The small molecule below binds the protein below.
Small molecule (SMILES): CC(=O)N[C@@H]1[C@@H](O)[C@H](O)[C@@H](CO)O[C@H]1O

Binding-site contacts:
Ligand atom C4 contacts residue ASN384 of chain 1.A at 4.2 Å.
Ligand atom C1 contacts residue SER386 of chain 1.A at 3.8 Å.
Ligand atom C7 contacts residue ASN384 of chain 1.A at 3.6 Å.
Ligand atom O7 contacts residue ASN384 of chain 1.A at 3.8 Å.
Ligand atom O6 contacts residue GLU390 of chain 1.A at 3.1 Å (salt-bridge).
Ligand atom C2 contacts residue GLN380 of chain 1.A at 4.3 Å.
Ligand atom C6 contacts residue SER386 of chain 1.A at 4.1 Å.
Ligand atom C1 contacts residue GLN380 of chain 1.A at 4.0 Å.
Ligand atom C6 contacts residue TYR376 of chain 1.A at 4.2 Å (hydrophobic).
Ligand atom O5 contacts residue SER386 of chain 1.A at 3.6 Å.
Ligand atom N2 contacts residue ASN384 of chain 1.A at 3.0 Å (h-bond).
Ligand atom C3 contacts residue ASN384 of chain 1.A at 3.9 Å.
Ligand atom O7 contacts residue GLN380 of chain 1.A at 3.5 Å.
Ligand atom O5 contacts residue GLN380 of chain 1.A at 4.4 Å.
Ligand atom O6 contacts residue SER386 of chain 1.A at 3.2 Å (h-bond).
Ligand atom O6 contacts residue ILE387 of chain 1.A at 3.4 Å (h-bond).
Ligand atom C2 contacts residue ASN384 of chain 1.A at 2.5 Å.
Ligand atom O5 contacts residue ASN384 of chain 1.A at 2.3 Å (h-bond).
Ligand atom C5 contacts residue SER386 of chain 1.A at 3.7 Å.
Ligand atom C1 contacts residue ASN384 of chain 1.A at 1.4 Å.
Ligand atom O7 contacts residue LYS379 of chain 1.A at 4.1 Å.
Ligand atom C5 contacts residue ILE387 of chain 1.A at 4.2 Å (hydrophobic).
Ligand atom C5 contacts residue ASN384 of chain 1.A at 3.6 Å.
Ligand atom O5 contacts residue ILE387 of chain 1.A at 3.3 Å.
Ligand atom C6 contacts residue ILE387 of chain 1.A at 3.9 Å (hydrophobic).
Ligand atom C1 contacts residue ILE387 of chain 1.A at 4.2 Å (hydrophobic).
Ligand atom C6 contacts residue GLU390 of chain 1.A at 3.4 Å.

Sequence of chain 1.A:
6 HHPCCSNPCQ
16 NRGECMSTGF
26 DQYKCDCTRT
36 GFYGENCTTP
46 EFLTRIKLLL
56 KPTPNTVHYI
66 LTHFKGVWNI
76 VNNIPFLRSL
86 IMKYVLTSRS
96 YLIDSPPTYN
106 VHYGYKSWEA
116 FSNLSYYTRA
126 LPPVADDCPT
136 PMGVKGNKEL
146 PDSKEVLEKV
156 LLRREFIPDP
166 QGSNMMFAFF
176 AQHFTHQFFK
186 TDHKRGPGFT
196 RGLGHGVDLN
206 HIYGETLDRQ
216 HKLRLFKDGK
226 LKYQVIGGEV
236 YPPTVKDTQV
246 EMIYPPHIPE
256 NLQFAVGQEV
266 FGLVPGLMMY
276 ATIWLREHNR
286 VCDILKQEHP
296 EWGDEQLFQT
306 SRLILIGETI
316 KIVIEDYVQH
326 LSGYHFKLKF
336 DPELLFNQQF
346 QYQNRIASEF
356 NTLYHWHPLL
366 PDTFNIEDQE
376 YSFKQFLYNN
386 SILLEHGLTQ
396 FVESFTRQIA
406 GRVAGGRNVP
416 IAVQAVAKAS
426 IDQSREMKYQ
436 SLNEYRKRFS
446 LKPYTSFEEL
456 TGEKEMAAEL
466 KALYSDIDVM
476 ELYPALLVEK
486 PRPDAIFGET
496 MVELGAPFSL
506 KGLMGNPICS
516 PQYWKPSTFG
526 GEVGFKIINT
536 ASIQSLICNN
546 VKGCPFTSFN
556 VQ